Sequence of chain 1.C:
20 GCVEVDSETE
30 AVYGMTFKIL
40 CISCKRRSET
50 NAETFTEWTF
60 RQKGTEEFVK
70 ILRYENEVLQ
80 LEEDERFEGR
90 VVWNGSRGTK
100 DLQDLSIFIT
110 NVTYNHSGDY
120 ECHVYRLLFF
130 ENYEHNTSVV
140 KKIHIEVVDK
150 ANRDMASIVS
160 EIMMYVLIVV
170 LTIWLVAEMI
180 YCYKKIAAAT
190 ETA

The small molecule below binds the protein below.
Small molecule (SMILES): CC(=O)N[C@@H]1[C@@H](O)[C@H](O)[C@@H](CO)O[C@H]1O

Binding-site contacts:
Ligand atom C8 contacts residue ASN93 of chain 1.C at 4.3 Å.
Ligand atom C1 contacts residue ASN93 of chain 1.C at 1.5 Å.
Ligand atom O5 contacts residue PHE107 of chain 1.C at 4.4 Å.
Ligand atom C1 contacts residue VAL91 of chain 1.C at 4.5 Å (hydrophobic).
Ligand atom O5 contacts residue ARG96 of chain 1.C at 4.0 Å.
Ligand atom O7 contacts residue ARG96 of chain 1.C at 3.7 Å.
Ligand atom C5 contacts residue ARG96 of chain 1.C at 4.4 Å.
Ligand atom O6 contacts residue VAL91 of chain 1.C at 4.1 Å.
Ligand atom O5 contacts residue TRP92 of chain 1.C at 3.7 Å.
Ligand atom C2 contacts residue ARG96 of chain 1.C at 3.6 Å.
Ligand atom C1 contacts residue ARG96 of chain 1.C at 4.3 Å.
Ligand atom N2 contacts residue ASN93 of chain 1.C at 2.9 Å (h-bond).
Ligand atom C2 contacts residue ASN93 of chain 1.C at 2.4 Å.
Ligand atom C4 contacts residue ARG96 of chain 1.C at 3.7 Å.
Ligand atom C1 contacts residue PHE107 of chain 1.C at 4.5 Å (hydrophobic).
Ligand atom C5 contacts residue VAL91 of chain 1.C at 4.4 Å (hydrophobic).
Ligand atom O5 contacts residue ASN93 of chain 1.C at 2.4 Å (h-bond).
Ligand atom C5 contacts residue ASN93 of chain 1.C at 3.7 Å.
Ligand atom C4 contacts residue ASN93 of chain 1.C at 4.2 Å.
Ligand atom C6 contacts residue VAL91 of chain 1.C at 3.9 Å (hydrophobic).
Ligand atom C7 contacts residue ASN93 of chain 1.C at 3.8 Å.
Ligand atom C3 contacts residue ARG96 of chain 1.C at 3.9 Å.
Ligand atom O3 contacts residue ARG96 of chain 1.C at 3.8 Å.
Ligand atom O7 contacts residue ASN93 of chain 1.C at 4.2 Å.
Ligand atom C1 contacts residue TRP92 of chain 1.C at 3.8 Å (hydrophobic).
Ligand atom O5 contacts residue VAL91 of chain 1.C at 3.6 Å.
Ligand atom C3 contacts residue ASN93 of chain 1.C at 3.8 Å.
Ligand atom C2 contacts residue TRP92 of chain 1.C at 3.9 Å (hydrophobic).